Binding-site contacts:
Ligand atom N2 contacts residue GLY164 of chain 1.B at 3.5 Å.
Ligand atom O1 contacts residue HIS162 of chain 1.B at 3.3 Å (h-bond).
Ligand atom C23 contacts residue GLY165 of chain 1.B at 3.5 Å.
Ligand atom C16 contacts residue GLY146 of chain 1.B at 3.5 Å.
Ligand atom C5 contacts residue HIS41 of chain 1.B at 3.6 Å.
Ligand atom C20 contacts residue SER129 of chain 1.B at 3.8 Å.
Ligand atom N1 contacts residue LYS144 of chain 1.B at 3.5 Å.
Ligand atom C2 contacts residue ILE163 of chain 1.B at 3.3 Å (hydrophobic).
Ligand atom C22 contacts residue GLY165 of chain 1.B at 3.3 Å.
Ligand atom C11 contacts residue LYS144 of chain 1.B at 3.2 Å.
Ligand atom C24 contacts residue LEU128 of chain 1.B at 3.8 Å (hydrophobic).
Ligand atom C7 contacts residue LEU128 of chain 1.B at 3.7 Å (hydrophobic).
Ligand atom C13 contacts residue GLY165 of chain 1.B at 3.6 Å.
Ligand atom O1 contacts residue THR143 of chain 1.B at 2.4 Å (h-bond).
Ligand atom N contacts residue CYS148 of chain 1.B at 2.5 Å (h-bond).
Ligand atom O1 contacts residue LYS144 of chain 1.B at 3.5 Å (salt-bridge).
Ligand atom C11 contacts residue CYS148 of chain 1.B at 3.5 Å (hydrophobic).
Ligand atom C5 contacts residue LEU128 of chain 1.B at 3.4 Å (hydrophobic).
Ligand atom N1 contacts residue THR143 of chain 1.B at 3.2 Å (h-bond).
Ligand atom O3 contacts residue GLY146 of chain 1.B at 2.8 Å (h-bond).
Ligand atom C6 contacts residue HIS41 of chain 1.B at 3.5 Å.
Ligand atom C6 contacts residue GLU72 of chain 1.B at 3.8 Å.
Ligand atom N contacts residue ILE163 of chain 1.B at 3.4 Å (h-bond).
Ligand atom C24 contacts residue ASN127 of chain 1.B at 3.7 Å.
Ligand atom C17 contacts residue CYS148 of chain 1.B at 3.6 Å (hydrophobic).
Ligand atom C6 contacts residue LEU128 of chain 1.B at 2.8 Å (hydrophobic).
Ligand atom O21 contacts residue SER129 of chain 1.B at 2.8 Å (h-bond).
Ligand atom C21 contacts residue GLY165 of chain 1.B at 3.7 Å.
Ligand atom C13 contacts residue THR143 of chain 1.B at 3.6 Å.
Ligand atom C15 contacts residue CYS148 of chain 1.B at 2.2 Å (hydrophobic).
Ligand atom O1 contacts residue GLY165 of chain 1.B at 3.5 Å (h-bond).
Ligand atom C10 contacts residue CYS148 of chain 1.B at 2.6 Å (hydrophobic).
Ligand atom C16 contacts residue CYS148 of chain 1.B at 3.5 Å (hydrophobic).
Ligand atom C12 contacts residue GLY165 of chain 1.B at 3.7 Å.
Ligand atom C22 contacts residue GLY164 of chain 1.B at 3.8 Å.
Ligand atom N2 contacts residue ILE163 of chain 1.B at 3.7 Å.
Ligand atom O1 contacts residue GLY164 of chain 1.B at 3.8 Å.
Ligand atom N1 contacts residue GLY165 of chain 1.B at 3.8 Å.
Ligand atom C14 contacts residue CYS148 of chain 1.B at 1.7 Å (hydrophobic).
Ligand atom C13 contacts residue LYS144 of chain 1.B at 3.7 Å.

Sequence of chain 1.B:
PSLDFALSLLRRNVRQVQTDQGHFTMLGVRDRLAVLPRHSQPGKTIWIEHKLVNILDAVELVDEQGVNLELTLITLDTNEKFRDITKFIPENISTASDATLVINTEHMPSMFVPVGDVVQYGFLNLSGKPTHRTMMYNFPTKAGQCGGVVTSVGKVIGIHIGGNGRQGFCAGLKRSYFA

This small molecule binds to this protein.
Small molecule (SMILES): CCOC(=O)C=C[C@H](C[C@@H]1CCNC1=O)NC(=O)[C@H](Cc1ccccc1)NC(=O)CCC1CC1